Binding-site contacts:
Ligand atom C1 contacts residue THR184 of chain 1.A at 3.1 Å.
Ligand atom C7 contacts residue ASN182 of chain 1.A at 3.7 Å.
Ligand atom C2 contacts residue THR184 of chain 1.A at 4.3 Å.
Ligand atom C3 contacts residue THR184 of chain 1.A at 4.5 Å.
Ligand atom C3 contacts residue ASN182 of chain 1.A at 3.8 Å.
Ligand atom C1 contacts residue ASN182 of chain 1.A at 1.4 Å.
Ligand atom N2 contacts residue ASN182 of chain 1.A at 2.9 Å (h-bond).
Ligand atom C6 contacts residue THR184 of chain 1.A at 4.0 Å.
Ligand atom C6 contacts residue SER185 of chain 1.A at 3.4 Å.
Ligand atom C1 contacts residue SER185 of chain 1.A at 3.7 Å.
Ligand atom O5 contacts residue ASN182 of chain 1.A at 2.4 Å (h-bond).
Ligand atom O6 contacts residue SER185 of chain 1.A at 3.5 Å.
Ligand atom C2 contacts residue ASN182 of chain 1.A at 2.4 Å.
Ligand atom C7 contacts residue SER115 of chain 1.A at 4.3 Å.
Ligand atom O5 contacts residue SER185 of chain 1.A at 2.9 Å (h-bond).
Ligand atom O6 contacts residue THR184 of chain 1.A at 3.8 Å.
Ligand atom C4 contacts residue THR184 of chain 1.A at 4.4 Å.
Ligand atom C5 contacts residue SER185 of chain 1.A at 3.9 Å.
Ligand atom C5 contacts residue ASN182 of chain 1.A at 3.7 Å.
Ligand atom C5 contacts residue THR184 of chain 1.A at 3.2 Å.
Ligand atom O7 contacts residue ASN182 of chain 1.A at 3.7 Å.
Ligand atom C4 contacts residue ASN182 of chain 1.A at 4.2 Å.
Ligand atom O5 contacts residue THR184 of chain 1.A at 3.2 Å (h-bond).
Ligand atom C8 contacts residue SER115 of chain 1.A at 3.3 Å.

Sequence of chain 1.A:
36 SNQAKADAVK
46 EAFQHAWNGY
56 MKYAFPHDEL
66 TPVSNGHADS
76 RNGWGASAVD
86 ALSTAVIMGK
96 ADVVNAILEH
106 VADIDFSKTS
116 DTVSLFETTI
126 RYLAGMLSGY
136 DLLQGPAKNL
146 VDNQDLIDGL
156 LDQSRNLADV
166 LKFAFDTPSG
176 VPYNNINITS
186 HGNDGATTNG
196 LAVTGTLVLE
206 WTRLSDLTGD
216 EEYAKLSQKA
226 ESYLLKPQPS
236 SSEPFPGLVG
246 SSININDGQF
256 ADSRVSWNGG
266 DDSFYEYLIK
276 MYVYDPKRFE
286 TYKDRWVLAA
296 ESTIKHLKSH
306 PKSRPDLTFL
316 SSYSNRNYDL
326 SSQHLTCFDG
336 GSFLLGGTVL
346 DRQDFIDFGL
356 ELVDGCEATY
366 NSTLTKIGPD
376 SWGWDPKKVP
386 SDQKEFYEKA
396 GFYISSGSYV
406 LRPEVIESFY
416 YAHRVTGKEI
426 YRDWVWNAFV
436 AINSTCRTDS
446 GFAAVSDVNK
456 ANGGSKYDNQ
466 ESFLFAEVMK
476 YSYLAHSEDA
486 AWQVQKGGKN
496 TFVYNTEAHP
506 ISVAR

This small molecule binds to this protein.
Small molecule (SMILES): CC(=O)N[C@H]1[C@@H](O[C@H]2[C@H](O)[C@@H](NC(C)=O)CO[C@@H]2CO)O[C@H](CO)[C@@H](O)[C@@H]1O